Binding-site contacts:
Ligand atom C07 contacts residue L1Y1 of chain 1.O at 0.1 Å.
Ligand atom C17 contacts residue LYS22 of chain 1.D at 3.4 Å.
Ligand atom C11 contacts residue L1Y1 of chain 1.O at 0.9 Å.
Ligand atom C03 contacts residue L1Y1 of chain 1.O at 0.1 Å.
Ligand atom O18 contacts residue GLY19 of chain 1.D at 3.3 Å (h-bond).
Ligand atom C17 contacts residue L1Y1 of chain 1.O at 0.5 Å.
Ligand atom C06 contacts residue L1Y1 of chain 1.O at 0.4 Å.
Ligand atom O18 contacts residue L1Y1 of chain 1.O at 0.7 Å (h-bond).
Ligand atom O10 contacts residue L1Y1 of chain 1.O at 0.6 Å (h-bond).
Ligand atom O08 contacts residue LEU153 of chain 1.C at 3.4 Å (h-bond).
Ligand atom C04 contacts residue GLY151 of chain 1.C at 3.5 Å.
Ligand atom C12 contacts residue L1Y1 of chain 1.O at 0.8 Å.
Ligand atom C17 contacts residue SO41 of chain 1.P at 3.1 Å.
Ligand atom C17 contacts residue THR18 of chain 1.D at 3.3 Å.
Ligand atom C16 contacts residue L1Y1 of chain 1.O at 0.5 Å.
Ligand atom C09 contacts residue L1Y1 of chain 1.O at 0.5 Å.
Ligand atom C14 contacts residue L1Y1 of chain 1.O at 0.4 Å.
Ligand atom O08 contacts residue L1Y1 of chain 1.O at 0.1 Å (h-bond).
Ligand atom C04 contacts residue L1Y1 of chain 1.O at 0.2 Å.
Ligand atom C02 contacts residue L1Y1 of chain 1.O at 0.1 Å.
Ligand atom C05 contacts residue L1Y1 of chain 1.O at 0.4 Å.
Ligand atom C07 contacts residue GLY151 of chain 1.C at 3.3 Å.
Ligand atom O18 contacts residue THR18 of chain 1.D at 2.0 Å (h-bond).
Ligand atom C02 contacts residue VAL122 of chain 1.D at 3.4 Å (hydrophobic).
Ligand atom O19 contacts residue GLY118 of chain 1.D at 2.7 Å (h-bond).
Ligand atom O20 contacts residue ASN154 of chain 1.C at 3.0 Å (h-bond).
Ligand atom C01 contacts residue L1Y1 of chain 1.O at 0.3 Å.
Ligand atom C01 contacts residue GLY118 of chain 1.D at 3.5 Å.
Ligand atom O18 contacts residue SO41 of chain 1.P at 3.4 Å (h-bond).
Ligand atom O19 contacts residue L1Y1 of chain 1.O at 1.2 Å (h-bond).
Ligand atom C13 contacts residue L1Y1 of chain 1.O at 0.5 Å.
Ligand atom O19 contacts residue LYS22 of chain 1.D at 2.2 Å (salt-bridge).
Ligand atom O20 contacts residue LEU153 of chain 1.C at 3.4 Å.
Ligand atom O08 contacts residue GLY151 of chain 1.C at 2.7 Å (h-bond).
Ligand atom C17 contacts residue GLY118 of chain 1.D at 3.3 Å.
Ligand atom O08 contacts residue THR152 of chain 1.C at 3.5 Å (h-bond).
Ligand atom C15 contacts residue L1Y1 of chain 1.O at 0.6 Å.
Ligand atom O20 contacts residue L1Y1 of chain 1.O at 0.1 Å (h-bond).
Ligand atom O19 contacts residue SO41 of chain 1.P at 3.0 Å (h-bond).
Ligand atom C15 contacts residue ASP54 of chain 1.D at 3.5 Å.

Sequence of chain 1.C:
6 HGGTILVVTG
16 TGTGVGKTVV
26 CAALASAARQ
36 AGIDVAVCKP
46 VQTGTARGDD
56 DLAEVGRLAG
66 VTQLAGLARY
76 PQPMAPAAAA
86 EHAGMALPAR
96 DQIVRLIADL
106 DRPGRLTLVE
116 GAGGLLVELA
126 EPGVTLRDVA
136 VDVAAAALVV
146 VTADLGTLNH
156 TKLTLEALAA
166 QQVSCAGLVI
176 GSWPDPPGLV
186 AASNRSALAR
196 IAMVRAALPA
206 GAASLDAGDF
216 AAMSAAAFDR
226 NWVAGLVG

The protein below binds the small molecule below.
Small molecule (SMILES): O=C(O)C[C@@H]1CCC[C@H]1C(=O)c1ccc(C(=O)O)cc1

Sequence of chain 1.D:
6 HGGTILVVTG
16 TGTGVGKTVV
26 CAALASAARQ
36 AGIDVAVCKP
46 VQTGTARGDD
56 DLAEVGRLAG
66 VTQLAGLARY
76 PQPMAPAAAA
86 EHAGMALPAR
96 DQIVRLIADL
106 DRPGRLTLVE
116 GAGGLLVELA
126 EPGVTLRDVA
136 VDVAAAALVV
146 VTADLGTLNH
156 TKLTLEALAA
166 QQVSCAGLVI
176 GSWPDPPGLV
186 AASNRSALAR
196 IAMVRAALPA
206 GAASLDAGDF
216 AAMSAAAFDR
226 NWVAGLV